Sequence of chain 1.A:
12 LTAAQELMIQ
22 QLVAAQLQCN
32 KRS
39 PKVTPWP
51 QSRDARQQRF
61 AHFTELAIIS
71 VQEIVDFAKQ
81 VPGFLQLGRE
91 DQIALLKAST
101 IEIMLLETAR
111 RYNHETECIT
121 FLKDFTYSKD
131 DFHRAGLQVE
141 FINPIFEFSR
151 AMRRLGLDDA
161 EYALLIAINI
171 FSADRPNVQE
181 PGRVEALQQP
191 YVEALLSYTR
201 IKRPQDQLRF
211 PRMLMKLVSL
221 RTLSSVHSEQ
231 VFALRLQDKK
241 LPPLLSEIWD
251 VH

The protein below binds the small molecule below.
Small molecule (SMILES): O=C(O)Cc1cccc(OCCCN(Cc2cccc(C(F)(F)F)c2Cl)CC(c2ccccc2)c2ccccc2)c1

Binding-site contacts:
Ligand atom C12 contacts residue THR108 of chain 1.A at 3.2 Å.
Ligand atom C35 contacts residue ARG111 of chain 1.A at 3.5 Å.
Ligand atom O27 contacts residue LEU66 of chain 1.A at 3.4 Å (h-bond).
Ligand atom C34 contacts residue GLU73 of chain 1.A at 3.1 Å.
Ligand atom C33 contacts residue LEU66 of chain 1.A at 3.2 Å (hydrophobic).
Ligand atom O36 contacts residue GLU73 of chain 1.A at 3.6 Å (salt-bridge).
Ligand atom C29 contacts residue THR108 of chain 1.A at 3.7 Å.
Ligand atom C28 contacts residue PHE121 of chain 1.A at 3.6 Å (hydrophobic).
Ligand atom C11 contacts residue THR108 of chain 1.A at 3.2 Å.
Ligand atom O37 contacts residue ARG111 of chain 1.A at 3.5 Å (salt-bridge).
Ligand atom C31 contacts residue SER70 of chain 1.A at 3.5 Å.
Ligand atom C13 contacts residue LEU105 of chain 1.A at 3.4 Å (hydrophobic).
Ligand atom O36 contacts residue ARG111 of chain 1.A at 3.2 Å (salt-bridge).
Ligand atom C01 contacts residue PHE132 of chain 1.A at 3.6 Å (hydrophobic).
Ligand atom F42 contacts residue LEU241 of chain 1.A at 3.4 Å.
Ligand atom CL4 contacts residue PHE60 of chain 1.A at 3.7 Å.
Ligand atom C25 contacts residue PHE63 of chain 1.A at 3.4 Å (hydrophobic).
Ligand atom C28 contacts residue SER70 of chain 1.A at 3.7 Å.
Ligand atom F40 contacts residue HIS227 of chain 1.A at 3.3 Å.
Ligand atom C02 contacts residue PHE132 of chain 1.A at 3.8 Å (hydrophobic).
Ligand atom C15 contacts residue PHE141 of chain 1.A at 3.6 Å (hydrophobic).
Ligand atom O27 contacts residue ALA67 of chain 1.A at 3.5 Å (h-bond).
Ligand atom O37 contacts residue PHE121 of chain 1.A at 3.0 Å.
Ligand atom C35 contacts residue LEU122 of chain 1.A at 3.5 Å (hydrophobic).
Ligand atom C14 contacts residue PHE141 of chain 1.A at 3.7 Å (hydrophobic).
Ligand atom O37 contacts residue LEU122 of chain 1.A at 2.8 Å (h-bond).
Ligand atom C21 contacts residue HIS227 of chain 1.A at 3.7 Å.
Ligand atom C21 contacts residue TRP249 of chain 1.A at 3.6 Å (hydrophobic).
Ligand atom C33 contacts residue SER70 of chain 1.A at 3.4 Å.
Ligand atom C16 contacts residue PHE63 of chain 1.A at 3.5 Å (hydrophobic).
Ligand atom C05 contacts residue PHE146 of chain 1.A at 3.7 Å (hydrophobic).
Ligand atom C03 contacts residue ILE142 of chain 1.A at 3.5 Å (hydrophobic).
Ligand atom C32 contacts residue SER70 of chain 1.A at 3.3 Å.
Ligand atom C05 contacts residue ILE145 of chain 1.A at 3.5 Å (hydrophobic).
Ligand atom O36 contacts residue LEU122 of chain 1.A at 3.5 Å (h-bond).
Ligand atom C23 contacts residue MET104 of chain 1.A at 3.6 Å (hydrophobic).
Ligand atom C29 contacts residue PHE121 of chain 1.A at 3.6 Å (hydrophobic).
Ligand atom C28 contacts residue LEU66 of chain 1.A at 3.7 Å (hydrophobic).
Ligand atom C06 contacts residue PHE132 of chain 1.A at 3.5 Å (hydrophobic).
Ligand atom C26 contacts residue PHE121 of chain 1.A at 3.3 Å (hydrophobic).